Binding-site contacts:
Ligand atom C8 contacts residue ASN798 of chain 1.C at 3.9 Å.
Ligand atom C7 contacts residue ASN798 of chain 1.C at 3.2 Å.
Ligand atom C3 contacts residue ASN798 of chain 1.C at 3.8 Å.
Ligand atom C2 contacts residue SER800 of chain 1.C at 4.4 Å.
Ligand atom C5 contacts residue SER800 of chain 1.C at 3.6 Å.
Ligand atom C2 contacts residue ASN798 of chain 1.C at 2.5 Å.
Ligand atom C1 contacts residue SER800 of chain 1.C at 3.3 Å.
Ligand atom O5 contacts residue ASN798 of chain 1.C at 2.4 Å (h-bond).
Ligand atom C6 contacts residue SER800 of chain 1.C at 4.5 Å.
Ligand atom C4 contacts residue ASN798 of chain 1.C at 4.2 Å.
Ligand atom O7 contacts residue ASN798 of chain 1.C at 3.5 Å (h-bond).
Ligand atom N2 contacts residue ASN798 of chain 1.C at 2.9 Å (h-bond).
Ligand atom O5 contacts residue SER800 of chain 1.C at 3.5 Å (h-bond).
Ligand atom C1 contacts residue ASN798 of chain 1.C at 1.4 Å.
Ligand atom C5 contacts residue ASN798 of chain 1.C at 3.6 Å.

A small-molecule ligand and the protein it binds are described below.
Small molecule (SMILES): CC(=O)N[C@@H]1[C@@H](O)[C@H](O)[C@@H](CO)O[C@H]1O

Sequence of chain 1.C:
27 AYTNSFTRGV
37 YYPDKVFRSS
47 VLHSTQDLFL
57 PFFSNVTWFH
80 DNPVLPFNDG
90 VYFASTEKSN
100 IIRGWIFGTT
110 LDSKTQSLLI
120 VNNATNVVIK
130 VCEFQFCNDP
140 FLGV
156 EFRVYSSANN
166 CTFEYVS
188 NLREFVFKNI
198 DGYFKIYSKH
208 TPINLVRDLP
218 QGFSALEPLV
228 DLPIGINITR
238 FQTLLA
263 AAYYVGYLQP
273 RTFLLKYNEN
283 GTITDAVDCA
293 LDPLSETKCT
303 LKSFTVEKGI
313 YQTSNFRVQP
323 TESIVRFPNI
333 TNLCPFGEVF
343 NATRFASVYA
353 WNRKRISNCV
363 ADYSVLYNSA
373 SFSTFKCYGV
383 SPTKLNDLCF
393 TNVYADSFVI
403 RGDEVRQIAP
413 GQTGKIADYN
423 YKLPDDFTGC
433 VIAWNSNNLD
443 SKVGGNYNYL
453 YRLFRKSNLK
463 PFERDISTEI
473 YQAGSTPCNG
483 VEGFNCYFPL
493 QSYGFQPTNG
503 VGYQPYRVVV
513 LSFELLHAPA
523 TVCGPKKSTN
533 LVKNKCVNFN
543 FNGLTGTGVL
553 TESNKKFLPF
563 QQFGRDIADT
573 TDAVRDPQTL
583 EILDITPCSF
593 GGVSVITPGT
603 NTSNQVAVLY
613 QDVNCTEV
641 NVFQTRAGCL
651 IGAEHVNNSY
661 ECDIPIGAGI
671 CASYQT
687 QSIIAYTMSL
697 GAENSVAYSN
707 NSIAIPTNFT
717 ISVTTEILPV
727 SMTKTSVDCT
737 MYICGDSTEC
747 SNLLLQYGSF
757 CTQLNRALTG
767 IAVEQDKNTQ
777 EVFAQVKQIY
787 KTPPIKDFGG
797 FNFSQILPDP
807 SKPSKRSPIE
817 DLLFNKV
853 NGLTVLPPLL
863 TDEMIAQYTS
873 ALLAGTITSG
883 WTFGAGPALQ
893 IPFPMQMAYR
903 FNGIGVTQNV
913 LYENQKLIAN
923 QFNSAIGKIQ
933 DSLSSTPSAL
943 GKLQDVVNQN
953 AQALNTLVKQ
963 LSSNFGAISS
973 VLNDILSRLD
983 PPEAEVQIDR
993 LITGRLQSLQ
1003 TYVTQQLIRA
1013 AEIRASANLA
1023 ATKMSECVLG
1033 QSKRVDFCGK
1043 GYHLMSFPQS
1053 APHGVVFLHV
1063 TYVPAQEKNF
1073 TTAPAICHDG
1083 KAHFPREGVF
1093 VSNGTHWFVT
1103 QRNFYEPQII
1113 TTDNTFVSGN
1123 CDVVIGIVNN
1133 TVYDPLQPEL